Sequence of chain 1.C:
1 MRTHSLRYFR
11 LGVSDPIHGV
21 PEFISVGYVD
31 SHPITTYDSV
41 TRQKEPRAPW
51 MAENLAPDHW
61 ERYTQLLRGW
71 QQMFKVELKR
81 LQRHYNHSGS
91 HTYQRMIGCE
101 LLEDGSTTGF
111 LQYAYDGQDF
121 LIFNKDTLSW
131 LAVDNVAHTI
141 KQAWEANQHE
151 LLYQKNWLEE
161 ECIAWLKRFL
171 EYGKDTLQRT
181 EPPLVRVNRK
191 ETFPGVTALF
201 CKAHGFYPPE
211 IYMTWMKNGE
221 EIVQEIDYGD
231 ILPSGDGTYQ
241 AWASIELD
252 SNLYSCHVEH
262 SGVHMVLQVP

A protein and the small-molecule ligand that binds it are described below.
Small molecule (SMILES): CC(=O)/C=C/c1c(C)[nH]c(=O)[nH]c1=O

Binding-site contacts:
Ligand atom N1 contacts residue TRP70 of chain 1.C at 4.1 Å.
Ligand atom N1 contacts residue TYR8 of chain 1.C at 3.7 Å.
Ligand atom C4 contacts residue TYR8 of chain 1.C at 3.5 Å (hydrophobic).
Ligand atom C8 contacts residue TRP70 of chain 1.C at 4.0 Å (hydrophobic).
Ligand atom N1 contacts residue LEU67 of chain 1.C at 4.1 Å.
Ligand atom O1 contacts residue TYR8 of chain 1.C at 3.8 Å.
Ligand atom C7 contacts residue SER25 of chain 1.C at 3.6 Å.
Ligand atom O2 contacts residue SER25 of chain 1.C at 3.5 Å (h-bond).
Ligand atom N contacts residue ARG10 of chain 1.C at 4.2 Å.
Ligand atom C6 contacts residue TYR8 of chain 1.C at 3.7 Å (hydrophobic).
Ligand atom C2 contacts residue TYR8 of chain 1.C at 3.8 Å (hydrophobic).
Ligand atom C5 contacts residue TYR8 of chain 1.C at 3.7 Å (hydrophobic).
Ligand atom C contacts residue TYR63 of chain 1.C at 3.7 Å (hydrophobic).
Ligand atom C8 contacts residue TYR8 of chain 1.C at 3.5 Å (hydrophobic).
Ligand atom C2 contacts residue LYS44 of chain 1.C at 2.5 Å.
Ligand atom O2 contacts residue TYR8 of chain 1.C at 3.9 Å.
Ligand atom C3 contacts residue TYR63 of chain 1.C at 4.0 Å (hydrophobic).
Ligand atom C1 contacts residue LYS44 of chain 1.C at 1.4 Å.
Ligand atom C7 contacts residue ARG10 of chain 1.C at 3.8 Å.
Ligand atom C contacts residue HIS59 of chain 1.C at 3.6 Å.
Ligand atom N contacts residue TYR8 of chain 1.C at 3.7 Å.
Ligand atom C8 contacts residue SER25 of chain 1.C at 3.6 Å.
Ligand atom C6 contacts residue TRP70 of chain 1.C at 4.0 Å (hydrophobic).
Ligand atom N contacts residue TRP70 of chain 1.C at 3.7 Å.
Ligand atom C contacts residue TYR8 of chain 1.C at 3.6 Å (hydrophobic).
Ligand atom C2 contacts residue TYR63 of chain 1.C at 3.9 Å (hydrophobic).
Ligand atom O1 contacts residue ARG10 of chain 1.C at 2.8 Å (salt-bridge).
Ligand atom C5 contacts residue TRP70 of chain 1.C at 3.6 Å (hydrophobic).
Ligand atom C4 contacts residue TRP70 of chain 1.C at 3.7 Å (hydrophobic).
Ligand atom N1 contacts residue SER25 of chain 1.C at 2.8 Å (h-bond).
Ligand atom C contacts residue LYS44 of chain 1.C at 2.5 Å.
Ligand atom O1 contacts residue ARG95 of chain 1.C at 4.0 Å.
Ligand atom C7 contacts residue TRP70 of chain 1.C at 4.0 Å (hydrophobic).
Ligand atom C7 contacts residue TYR8 of chain 1.C at 3.5 Å (hydrophobic).
Ligand atom C1 contacts residue HIS59 of chain 1.C at 3.9 Å.
Ligand atom C3 contacts residue TYR8 of chain 1.C at 3.4 Å (hydrophobic).
Ligand atom C3 contacts residue LYS44 of chain 1.C at 3.8 Å.
Ligand atom O1 contacts residue SER25 of chain 1.C at 3.6 Å (h-bond).
Ligand atom O2 contacts residue LEU67 of chain 1.C at 3.7 Å.
Ligand atom C1 contacts residue TYR63 of chain 1.C at 3.7 Å (hydrophobic).